The small molecule below binds the protein below.
Small molecule (SMILES): C=CC(=O)Nc1cc(Nc2nccc(-c3cn(C)c4ccccc34)n2)c(OC)cc1N(C)CCN(C)C

Sequence of chain 2.C:
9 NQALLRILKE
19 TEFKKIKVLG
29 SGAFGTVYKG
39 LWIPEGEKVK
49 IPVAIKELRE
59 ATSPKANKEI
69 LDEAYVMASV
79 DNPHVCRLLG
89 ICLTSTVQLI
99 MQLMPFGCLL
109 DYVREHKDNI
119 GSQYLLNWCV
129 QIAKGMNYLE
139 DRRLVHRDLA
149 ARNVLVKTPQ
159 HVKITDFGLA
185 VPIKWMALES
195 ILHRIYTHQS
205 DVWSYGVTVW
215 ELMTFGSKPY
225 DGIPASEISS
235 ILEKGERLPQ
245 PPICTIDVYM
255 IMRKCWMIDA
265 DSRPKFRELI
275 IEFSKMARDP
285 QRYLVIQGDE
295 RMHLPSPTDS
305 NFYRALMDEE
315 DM

Binding-site contacts:
Ligand atom C9 contacts residue CYS106 of chain 2.C at 1.8 Å (hydrophobic).
Ligand atom N6 contacts residue VAL35 of chain 2.C at 3.7 Å.
Ligand atom C5 contacts residue MET102 of chain 2.C at 3.5 Å (hydrophobic).
Ligand atom N4 contacts residue MET102 of chain 2.C at 3.0 Å (h-bond).
Ligand atom C10 contacts residue LEU27 of chain 2.C at 3.6 Å (hydrophobic).
Ligand atom O contacts residue CYS106 of chain 2.C at 3.4 Å.
Ligand atom C6 contacts residue GLY105 of chain 2.C at 3.3 Å.
Ligand atom N6 contacts residue JBJ1 of chain 2.M at 3.7 Å.
Ligand atom C26 contacts residue VAL35 of chain 2.C at 3.6 Å (hydrophobic).
Ligand atom C7 contacts residue CYS106 of chain 2.C at 3.1 Å (hydrophobic).
Ligand atom C23 contacts residue GLY28 of chain 2.C at 3.8 Å.
Ligand atom O1 contacts residue MET102 of chain 2.C at 3.4 Å (h-bond).
Ligand atom C25 contacts residue VAL35 of chain 2.C at 3.7 Å (hydrophobic).
Ligand atom C16 contacts residue ALA52 of chain 2.C at 3.6 Å (hydrophobic).
Ligand atom C28 contacts residue ASP109 of chain 2.C at 3.6 Å.
Ligand atom C23 contacts residue SER29 of chain 2.C at 3.8 Å.
Ligand atom N3 contacts residue MET102 of chain 2.C at 3.0 Å (h-bond).
Ligand atom C8 contacts residue ASP109 of chain 2.C at 3.3 Å.
Ligand atom C14 contacts residue PRO103 of chain 2.C at 3.5 Å (hydrophobic).
Ligand atom C9 contacts residue ARG150 of chain 2.C at 3.7 Å.
Ligand atom C22 contacts residue VAL35 of chain 2.C at 3.6 Å (hydrophobic).
Ligand atom C8 contacts residue CYS106 of chain 2.C at 2.5 Å (hydrophobic).
Ligand atom C22 contacts residue GLY30 of chain 2.C at 3.7 Å.
Ligand atom C17 contacts residue LEU153 of chain 2.C at 3.4 Å (hydrophobic).
Ligand atom C20 contacts residue JBJ1 of chain 2.M at 3.2 Å.
Ligand atom C27 contacts residue ASP164 of chain 2.C at 2.9 Å.
Ligand atom C16 contacts residue MET102 of chain 2.C at 3.8 Å (hydrophobic).
Ligand atom C16 contacts residue LEU153 of chain 2.C at 3.4 Å (hydrophobic).
Ligand atom C19 contacts residue VAL35 of chain 2.C at 3.8 Å (hydrophobic).
Ligand atom N4 contacts residue LEU101 of chain 2.C at 3.7 Å.
Ligand atom N3 contacts residue LEU101 of chain 2.C at 3.6 Å.
Ligand atom N contacts residue ASP109 of chain 2.C at 3.4 Å (salt-bridge).
Ligand atom C24 contacts residue GLY28 of chain 2.C at 3.7 Å.
Ligand atom C1 contacts residue GLY105 of chain 2.C at 3.5 Å.
Ligand atom O1 contacts residue LEU101 of chain 2.C at 3.8 Å.
Ligand atom C21 contacts residue VAL35 of chain 2.C at 3.4 Å (hydrophobic).
Ligand atom C11 contacts residue LEU27 of chain 2.C at 3.5 Å (hydrophobic).
Ligand atom C16 contacts residue GLN100 of chain 2.C at 3.4 Å.
Ligand atom C4 contacts residue MET102 of chain 2.C at 3.7 Å (hydrophobic).
Ligand atom C5 contacts residue GLY105 of chain 2.C at 3.5 Å.